Sequence of chain 1.A:
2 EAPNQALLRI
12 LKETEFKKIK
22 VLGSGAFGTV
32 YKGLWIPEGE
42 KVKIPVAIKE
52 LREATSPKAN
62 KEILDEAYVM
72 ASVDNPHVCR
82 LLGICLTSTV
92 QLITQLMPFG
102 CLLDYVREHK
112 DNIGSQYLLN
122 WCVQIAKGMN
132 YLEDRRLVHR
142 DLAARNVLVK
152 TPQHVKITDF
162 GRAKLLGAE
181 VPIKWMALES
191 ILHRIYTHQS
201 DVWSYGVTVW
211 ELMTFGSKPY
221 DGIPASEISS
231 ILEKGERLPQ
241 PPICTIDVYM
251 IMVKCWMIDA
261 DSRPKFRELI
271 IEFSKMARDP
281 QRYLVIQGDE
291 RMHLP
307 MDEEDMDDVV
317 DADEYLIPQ

Binding-site contacts:
Ligand atom OAT contacts residue GLY101 of chain 1.A at 3.6 Å.
Ligand atom N3 contacts residue LEU97 of chain 1.A at 3.6 Å.
Ligand atom N1 contacts residue ALA48 of chain 1.A at 3.5 Å.
Ligand atom N1 contacts residue LEU149 of chain 1.A at 3.6 Å.
Ligand atom N3 contacts residue MET98 of chain 1.A at 2.7 Å (h-bond).
Ligand atom CAZ contacts residue LEU23 of chain 1.A at 3.7 Å (hydrophobic).
Ligand atom C4 contacts residue MET98 of chain 1.A at 3.6 Å (hydrophobic).
Ligand atom CAE contacts residue ASP160 of chain 1.A at 3.6 Å.
Ligand atom N3 contacts residue GLN96 of chain 1.A at 3.7 Å.
Ligand atom CL contacts residue LEU93 of chain 1.A at 3.8 Å.
Ligand atom N3 contacts residue ALA48 of chain 1.A at 3.6 Å.
Ligand atom CAD contacts residue ASP160 of chain 1.A at 3.5 Å.
Ligand atom CAE contacts residue THR159 of chain 1.A at 3.9 Å.
Ligand atom CAH contacts residue MET98 of chain 1.A at 3.1 Å (hydrophobic).
Ligand atom N1 contacts residue THR95 of chain 1.A at 3.7 Å.
Ligand atom CAA contacts residue PRO99 of chain 1.A at 3.4 Å (hydrophobic).
Ligand atom FAB contacts residue LYS50 of chain 1.A at 3.3 Å.
Ligand atom CAL contacts residue ASP105 of chain 1.A at 3.6 Å.
Ligand atom OAT contacts residue LEU23 of chain 1.A at 3.9 Å.
Ligand atom NBE contacts residue ASP105 of chain 1.A at 3.4 Å (salt-bridge).
Ligand atom CAD contacts residue THR159 of chain 1.A at 3.7 Å.
Ligand atom CAW contacts residue LYS50 of chain 1.A at 3.6 Å.
Ligand atom CAX contacts residue THR95 of chain 1.A at 3.7 Å.
Ligand atom C2 contacts residue GLN96 of chain 1.A at 3.1 Å.
Ligand atom C2 contacts residue MET98 of chain 1.A at 3.4 Å (hydrophobic).
Ligand atom CAD contacts residue LYS50 of chain 1.A at 3.6 Å.
Ligand atom CAG contacts residue THR95 of chain 1.A at 3.7 Å.
Ligand atom CAM contacts residue ASP105 of chain 1.A at 3.2 Å.
Ligand atom CL contacts residue THR95 of chain 1.A at 3.2 Å.
Ligand atom FAB contacts residue MET71 of chain 1.A at 3.5 Å.
Ligand atom CAA contacts residue GLY101 of chain 1.A at 3.9 Å.
Ligand atom CAZ contacts residue MET98 of chain 1.A at 3.8 Å (hydrophobic).
Ligand atom C2 contacts residue ALA48 of chain 1.A at 3.4 Å (hydrophobic).
Ligand atom CAA contacts residue MET98 of chain 1.A at 3.6 Å (hydrophobic).
Ligand atom CL contacts residue LYS50 of chain 1.A at 3.6 Å.
Ligand atom OAU contacts residue ASP105 of chain 1.A at 3.7 Å.
Ligand atom FAB contacts residue GLU67 of chain 1.A at 3.4 Å.
Ligand atom C6 contacts residue LEU149 of chain 1.A at 3.7 Å (hydrophobic).
Ligand atom CAX contacts residue LYS50 of chain 1.A at 3.9 Å.
Ligand atom CAP contacts residue ASP105 of chain 1.A at 3.7 Å.

A small-molecule ligand and the protein it binds are described below.
Small molecule (SMILES): COc1cc2ncnc(Nc3ccc(F)c(Cl)c3)c2cc1OCCCN1CCOCC1